This protein binds this small molecule.
Small molecule (SMILES): CC(=O)N[C@@H]1[C@@H](O)[C@H](O)[C@@H](CO)O[C@H]1O

Binding-site contacts:
Ligand atom C1 contacts residue PHE1103 of chain 1.A at 4.4 Å (hydrophobic).
Ligand atom C5 contacts residue PHE1103 of chain 1.A at 4.3 Å (hydrophobic).
Ligand atom O7 contacts residue ASN1098 of chain 1.A at 3.3 Å (h-bond).
Ligand atom N2 contacts residue ASN1098 of chain 1.A at 2.8 Å (h-bond).
Ligand atom C2 contacts residue ASN1098 of chain 1.A at 2.5 Å.
Ligand atom C8 contacts residue ASN1098 of chain 1.A at 3.7 Å.
Ligand atom C3 contacts residue HIS1101 of chain 1.A at 3.9 Å.
Ligand atom C4 contacts residue ASN1098 of chain 1.A at 4.3 Å.
Ligand atom C1 contacts residue ASN1098 of chain 1.A at 1.4 Å.
Ligand atom C8 contacts residue GLY1099 of chain 1.A at 3.6 Å.
Ligand atom O5 contacts residue ASN1098 of chain 1.A at 2.4 Å (h-bond).
Ligand atom O3 contacts residue HIS1101 of chain 1.A at 3.9 Å.
Ligand atom O4 contacts residue HIS1101 of chain 1.A at 4.2 Å.
Ligand atom C7 contacts residue GLY1099 of chain 1.A at 4.5 Å.
Ligand atom C7 contacts residue ASN1098 of chain 1.A at 3.3 Å.
Ligand atom C8 contacts residue THR1100 of chain 1.A at 3.8 Å.
Ligand atom N2 contacts residue HIS1101 of chain 1.A at 4.3 Å.
Ligand atom C5 contacts residue ASN1098 of chain 1.A at 3.6 Å.
Ligand atom C3 contacts residue ASN1098 of chain 1.A at 3.7 Å.
Ligand atom O4 contacts residue PHE1103 of chain 1.A at 4.3 Å.

Sequence of chain 1.A:
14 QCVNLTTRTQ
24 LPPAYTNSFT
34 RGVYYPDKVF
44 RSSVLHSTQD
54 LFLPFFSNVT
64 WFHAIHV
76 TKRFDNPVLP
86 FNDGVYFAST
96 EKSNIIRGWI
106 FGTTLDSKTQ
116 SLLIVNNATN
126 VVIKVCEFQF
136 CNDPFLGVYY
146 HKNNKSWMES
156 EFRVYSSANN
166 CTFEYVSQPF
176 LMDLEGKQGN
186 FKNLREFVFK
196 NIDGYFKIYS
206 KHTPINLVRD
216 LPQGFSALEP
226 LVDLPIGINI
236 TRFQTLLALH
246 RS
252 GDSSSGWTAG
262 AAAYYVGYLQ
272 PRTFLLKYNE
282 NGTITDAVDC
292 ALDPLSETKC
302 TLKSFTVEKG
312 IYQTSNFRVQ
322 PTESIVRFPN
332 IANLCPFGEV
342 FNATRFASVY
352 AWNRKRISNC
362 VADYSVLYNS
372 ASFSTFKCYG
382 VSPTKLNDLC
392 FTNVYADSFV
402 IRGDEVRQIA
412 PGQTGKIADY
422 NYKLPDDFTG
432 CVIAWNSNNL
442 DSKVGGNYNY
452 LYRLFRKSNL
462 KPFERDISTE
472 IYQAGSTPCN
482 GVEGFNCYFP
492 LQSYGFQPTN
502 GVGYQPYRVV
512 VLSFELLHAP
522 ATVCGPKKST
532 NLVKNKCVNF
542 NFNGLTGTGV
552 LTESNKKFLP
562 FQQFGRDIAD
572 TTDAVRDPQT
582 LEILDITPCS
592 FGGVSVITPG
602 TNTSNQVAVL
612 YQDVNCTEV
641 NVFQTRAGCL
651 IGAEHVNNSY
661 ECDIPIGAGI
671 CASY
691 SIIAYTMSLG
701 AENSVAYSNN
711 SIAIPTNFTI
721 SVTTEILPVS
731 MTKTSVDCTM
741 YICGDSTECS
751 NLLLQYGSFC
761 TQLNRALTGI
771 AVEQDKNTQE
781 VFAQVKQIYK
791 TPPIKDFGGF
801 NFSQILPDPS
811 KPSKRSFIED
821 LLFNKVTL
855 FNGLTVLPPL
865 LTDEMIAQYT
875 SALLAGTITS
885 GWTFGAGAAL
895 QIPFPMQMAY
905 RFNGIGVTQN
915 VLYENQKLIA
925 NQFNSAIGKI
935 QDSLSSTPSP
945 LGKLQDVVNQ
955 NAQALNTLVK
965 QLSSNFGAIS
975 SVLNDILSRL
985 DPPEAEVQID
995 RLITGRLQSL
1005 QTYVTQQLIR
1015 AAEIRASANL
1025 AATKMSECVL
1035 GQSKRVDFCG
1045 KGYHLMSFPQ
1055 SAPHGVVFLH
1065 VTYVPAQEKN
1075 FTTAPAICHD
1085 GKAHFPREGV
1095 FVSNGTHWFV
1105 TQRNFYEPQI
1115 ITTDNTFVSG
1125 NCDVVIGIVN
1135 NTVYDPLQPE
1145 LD